This small molecule binds to this protein.
Small molecule (SMILES): CC(=O)N[C@H]1CSSC[C@@H](C(N)=O)NC(=O)[C@@H]2CCCN2C(=O)[C@@H]2CCCN2C(=O)CNC(=O)[C@H](CCC(N)=O)NC(=O)[C@@H]2CCCN2C(=O)[C@H](Cc2c[nH]cn2)NC1=O

Sequence of chain 4.A:
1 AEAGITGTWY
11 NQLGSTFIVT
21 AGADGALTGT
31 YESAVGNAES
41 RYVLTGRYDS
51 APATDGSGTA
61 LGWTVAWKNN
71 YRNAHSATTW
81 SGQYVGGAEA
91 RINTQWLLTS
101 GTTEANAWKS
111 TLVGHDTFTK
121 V

Binding-site contacts:
Ligand atom NE2 contacts residue LEU98 of chain 4.A at 3.9 Å.
Ligand atom O contacts residue ARG72 of chain 4.A at 3.2 Å (salt-bridge).
Ligand atom CB contacts residue TYR42 of chain 4.A at 3.4 Å (hydrophobic).
Ligand atom CE1 contacts residue SER76 of chain 4.A at 3.9 Å.
Ligand atom NE2 contacts residue TRP67 of chain 4.A at 3.5 Å.
Ligand atom OE1 contacts residue THR78 of chain 4.A at 2.7 Å (h-bond).
Ligand atom CB contacts residue LEU13 of chain 4.A at 3.9 Å (hydrophobic).
Ligand atom NE2 contacts residue TRP96 of chain 4.A at 3.4 Å.
Ligand atom N contacts residue TRP108 of chain 2.A at 3.9 Å.
Ligand atom NE2 contacts residue ALA74 of chain 4.A at 4.0 Å.
Ligand atom C contacts residue SER33 of chain 4.A at 3.8 Å.
Ligand atom CG contacts residue ALA74 of chain 4.A at 3.5 Å (hydrophobic).
Ligand atom O contacts residue SER33 of chain 4.A at 3.9 Å.
Ligand atom O contacts residue SER33 of chain 4.A at 2.7 Å (h-bond).
Ligand atom O contacts residue ARG72 of chain 4.A at 3.5 Å (salt-bridge).
Ligand atom CD contacts residue THR78 of chain 4.A at 3.8 Å.
Ligand atom CG contacts residue TYR42 of chain 4.A at 4.0 Å (hydrophobic).
Ligand atom N contacts residue SER40 of chain 4.A at 3.6 Å.
Ligand atom CB contacts residue TRP67 of chain 4.A at 3.6 Å (hydrophobic).
Ligand atom NE2 contacts residue SER76 of chain 4.A at 2.8 Å (h-bond).
Ligand atom C contacts residue TRP67 of chain 4.A at 4.0 Å (hydrophobic).
Ligand atom CB contacts residue TRP67 of chain 4.A at 3.7 Å (hydrophobic).
Ligand atom OE1 contacts residue LEU98 of chain 4.A at 3.8 Å.
Ligand atom CA contacts residue TRP108 of chain 2.A at 3.9 Å (hydrophobic).
Ligand atom CD contacts residue TRP80 of chain 4.A at 4.0 Å (hydrophobic).
Ligand atom CD contacts residue ALA74 of chain 4.A at 3.7 Å (hydrophobic).
Ligand atom CG contacts residue TRP67 of chain 4.A at 3.7 Å (hydrophobic).
Ligand atom CG contacts residue TRP67 of chain 4.A at 3.9 Å (hydrophobic).
Ligand atom CA contacts residue ALA34 of chain 4.A at 3.8 Å (hydrophobic).
Ligand atom CD contacts residue ARG72 of chain 4.A at 3.4 Å.
Ligand atom CB contacts residue TRP108 of chain 2.A at 4.0 Å (hydrophobic).
Ligand atom OE1 contacts residue TRP67 of chain 4.A at 3.6 Å.
Ligand atom N contacts residue SER33 of chain 4.A at 3.9 Å.
Ligand atom CA contacts residue TRP67 of chain 4.A at 4.0 Å (hydrophobic).
Ligand atom CD2 contacts residue SER76 of chain 4.A at 3.5 Å.
Ligand atom O contacts residue TRP67 of chain 4.A at 3.8 Å.
Ligand atom CE1 contacts residue TRP67 of chain 4.A at 3.4 Å (hydrophobic).
Ligand atom CE1 contacts residue LEU98 of chain 4.A at 4.0 Å (hydrophobic).
Ligand atom CB contacts residue TRP108 of chain 2.A at 4.0 Å (hydrophobic).
Ligand atom NE2 contacts residue THR78 of chain 4.A at 3.9 Å.

Sequence of chain 2.A:
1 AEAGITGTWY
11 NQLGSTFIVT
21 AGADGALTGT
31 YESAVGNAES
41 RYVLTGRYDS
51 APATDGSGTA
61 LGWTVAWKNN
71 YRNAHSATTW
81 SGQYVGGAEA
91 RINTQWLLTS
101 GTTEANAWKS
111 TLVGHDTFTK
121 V